Sequence of chain 1.A:
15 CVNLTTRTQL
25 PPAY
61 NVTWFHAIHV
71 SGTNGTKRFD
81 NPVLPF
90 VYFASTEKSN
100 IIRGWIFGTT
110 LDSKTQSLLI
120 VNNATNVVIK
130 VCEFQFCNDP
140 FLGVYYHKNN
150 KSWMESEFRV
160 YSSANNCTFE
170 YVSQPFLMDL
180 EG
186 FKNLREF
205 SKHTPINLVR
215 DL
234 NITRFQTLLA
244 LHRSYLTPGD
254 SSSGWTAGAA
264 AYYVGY

Binding-site contacts:
Ligand atom C3 contacts residue ASN149 of chain 1.A at 3.9 Å.
Ligand atom O5 contacts residue ASN149 of chain 1.A at 2.5 Å (h-bond).
Ligand atom N2 contacts residue ASN149 of chain 1.A at 2.9 Å (h-bond).
Ligand atom C1 contacts residue ASN149 of chain 1.A at 1.5 Å.
Ligand atom O7 contacts residue ASN148 of chain 1.A at 4.3 Å.
Ligand atom C8 contacts residue ASN149 of chain 1.A at 3.2 Å.
Ligand atom C2 contacts residue ASN149 of chain 1.A at 2.5 Å.
Ligand atom O7 contacts residue ASN149 of chain 1.A at 3.5 Å (h-bond).
Ligand atom C4 contacts residue ASN149 of chain 1.A at 4.4 Å.
Ligand atom C5 contacts residue ASN149 of chain 1.A at 3.8 Å.
Ligand atom C7 contacts residue ASN149 of chain 1.A at 3.5 Å.

The protein below binds the small molecule below.
Small molecule (SMILES): CC(=O)N[C@@H]1[C@@H](O)[C@H](O)[C@@H](CO)O[C@H]1O